Sequence of chain 1.A:
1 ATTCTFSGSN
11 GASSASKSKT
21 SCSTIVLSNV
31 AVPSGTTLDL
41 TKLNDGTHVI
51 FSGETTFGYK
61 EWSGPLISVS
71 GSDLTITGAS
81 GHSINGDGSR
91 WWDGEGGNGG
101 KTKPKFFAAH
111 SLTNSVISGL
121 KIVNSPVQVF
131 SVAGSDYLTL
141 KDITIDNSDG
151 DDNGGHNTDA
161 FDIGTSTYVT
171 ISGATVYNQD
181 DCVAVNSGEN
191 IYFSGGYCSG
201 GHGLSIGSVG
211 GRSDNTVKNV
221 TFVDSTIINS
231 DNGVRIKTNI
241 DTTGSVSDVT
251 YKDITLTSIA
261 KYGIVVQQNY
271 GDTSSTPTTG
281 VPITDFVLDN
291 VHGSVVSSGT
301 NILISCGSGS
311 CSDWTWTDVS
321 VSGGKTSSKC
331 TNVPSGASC

A small-molecule ligand and the protein it binds are described below.
Small molecule (SMILES): OC[C@H]1O[C@H](O)[C@@H](O)[C@@H](O)[C@@H]1O

Binding-site contacts:
Ligand atom C1 contacts residue SER9 of chain 1.A at 1.4 Å.
Ligand atom O2 contacts residue SER9 of chain 1.A at 3.6 Å.
Ligand atom C3 contacts residue SER9 of chain 1.A at 2.8 Å.
Ligand atom C5 contacts residue SER9 of chain 1.A at 2.6 Å.
Ligand atom C6 contacts residue SER9 of chain 1.A at 3.7 Å.
Ligand atom C4 contacts residue SER9 of chain 1.A at 3.3 Å.
Ligand atom O4 contacts residue SER9 of chain 1.A at 4.3 Å.
Ligand atom C2 contacts residue ASN10 of chain 1.A at 4.0 Å.
Ligand atom O3 contacts residue SER9 of chain 1.A at 4.1 Å.
Ligand atom C1 contacts residue ASN10 of chain 1.A at 3.7 Å.
Ligand atom O5 contacts residue SER9 of chain 1.A at 2.2 Å (h-bond).
Ligand atom C2 contacts residue SER9 of chain 1.A at 2.4 Å.